Sequence of chain 1.B:
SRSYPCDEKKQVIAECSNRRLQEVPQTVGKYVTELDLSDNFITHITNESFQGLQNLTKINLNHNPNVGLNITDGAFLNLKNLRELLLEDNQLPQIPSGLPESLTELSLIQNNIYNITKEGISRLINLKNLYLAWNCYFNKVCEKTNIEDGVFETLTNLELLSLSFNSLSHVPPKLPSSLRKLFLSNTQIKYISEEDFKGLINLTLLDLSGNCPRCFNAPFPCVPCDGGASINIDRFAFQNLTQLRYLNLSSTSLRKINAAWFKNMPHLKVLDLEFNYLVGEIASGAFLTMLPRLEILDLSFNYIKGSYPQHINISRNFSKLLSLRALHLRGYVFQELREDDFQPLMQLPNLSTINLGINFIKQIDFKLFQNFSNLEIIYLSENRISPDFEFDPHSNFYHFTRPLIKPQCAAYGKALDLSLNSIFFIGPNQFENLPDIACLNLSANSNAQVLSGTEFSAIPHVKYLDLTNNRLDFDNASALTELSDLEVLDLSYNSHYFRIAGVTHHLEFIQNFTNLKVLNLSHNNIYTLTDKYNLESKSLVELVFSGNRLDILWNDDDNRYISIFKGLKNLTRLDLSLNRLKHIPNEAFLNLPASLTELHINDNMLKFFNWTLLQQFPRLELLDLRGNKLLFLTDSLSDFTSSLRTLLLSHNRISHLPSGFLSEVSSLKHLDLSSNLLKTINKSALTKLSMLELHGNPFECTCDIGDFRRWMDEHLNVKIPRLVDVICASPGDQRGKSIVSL

The protein below binds the small molecule below.
Small molecule (SMILES): CC(=O)N[C@@H]1[C@@H](O)[C@H](O)[C@@H](CO)O[C@H]1O

Binding-site contacts:
Ligand atom C5 contacts residue ASN524 of chain 1.B at 3.6 Å.
Ligand atom O6 contacts residue SER500 of chain 1.B at 2.9 Å (h-bond).
Ligand atom N2 contacts residue ASN524 of chain 1.B at 3.0 Å (h-bond).
Ligand atom C6 contacts residue SER500 of chain 1.B at 3.6 Å.
Ligand atom C3 contacts residue ASN524 of chain 1.B at 3.8 Å.
Ligand atom O5 contacts residue SER500 of chain 1.B at 3.3 Å.
Ligand atom C4 contacts residue ASN524 of chain 1.B at 4.2 Å.
Ligand atom C5 contacts residue SER500 of chain 1.B at 3.8 Å.
Ligand atom C1 contacts residue ASN524 of chain 1.B at 1.4 Å.
Ligand atom C2 contacts residue ASN524 of chain 1.B at 2.4 Å.
Ligand atom C7 contacts residue ASN524 of chain 1.B at 3.7 Å.
Ligand atom O5 contacts residue ASN524 of chain 1.B at 2.2 Å (h-bond).
Ligand atom C1 contacts residue SER500 of chain 1.B at 4.1 Å.
Ligand atom O7 contacts residue ASN524 of chain 1.B at 3.9 Å.